Sequence of chain 1.B:
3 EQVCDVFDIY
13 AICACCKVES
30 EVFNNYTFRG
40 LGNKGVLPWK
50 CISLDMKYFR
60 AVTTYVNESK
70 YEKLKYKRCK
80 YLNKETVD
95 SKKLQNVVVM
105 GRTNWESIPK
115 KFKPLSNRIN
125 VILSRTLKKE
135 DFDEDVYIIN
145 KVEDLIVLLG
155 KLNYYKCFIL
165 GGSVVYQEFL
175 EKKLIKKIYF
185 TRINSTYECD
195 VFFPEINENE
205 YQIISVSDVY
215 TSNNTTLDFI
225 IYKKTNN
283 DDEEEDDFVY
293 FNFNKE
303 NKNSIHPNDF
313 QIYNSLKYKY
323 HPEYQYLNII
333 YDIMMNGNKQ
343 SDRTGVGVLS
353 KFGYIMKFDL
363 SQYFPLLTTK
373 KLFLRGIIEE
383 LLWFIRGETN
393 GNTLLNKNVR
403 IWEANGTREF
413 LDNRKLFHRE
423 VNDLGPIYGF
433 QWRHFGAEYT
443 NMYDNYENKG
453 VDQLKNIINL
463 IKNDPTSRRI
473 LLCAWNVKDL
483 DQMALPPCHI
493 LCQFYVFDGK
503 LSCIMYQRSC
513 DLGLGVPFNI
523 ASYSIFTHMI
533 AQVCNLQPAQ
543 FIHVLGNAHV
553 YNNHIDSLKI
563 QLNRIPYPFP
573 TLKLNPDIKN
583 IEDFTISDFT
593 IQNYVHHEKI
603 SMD

This protein binds this small molecule.
Small molecule (SMILES): Nc1nc(N)c(-c2cccc(Cl)c2)c(CCCOc2cccc(OCCCC(=O)O)c2)n1

Binding-site contacts:
Ligand atom CAK contacts residue NDP1 of chain 1.H at 3.3 Å.
Ligand atom NAH contacts residue ASP54 of chain 1.B at 2.9 Å (salt-bridge).
Ligand atom N1 contacts residue CYS15 of chain 1.B at 3.3 Å.
Ligand atom N1 contacts residue PHE58 of chain 1.B at 3.5 Å.
Ligand atom CAI contacts residue NDP1 of chain 1.H at 3.7 Å.
Ligand atom OBF contacts residue VAL45 of chain 1.B at 3.3 Å.
Ligand atom OBE contacts residue LEU46 of chain 1.B at 2.4 Å (h-bond).
Ligand atom C2 contacts residue ALA16 of chain 1.B at 3.8 Å (hydrophobic).
Ligand atom CAL contacts residue NDP1 of chain 1.H at 3.5 Å.
Ligand atom CAT contacts residue MET55 of chain 1.B at 3.7 Å (hydrophobic).
Ligand atom NAG contacts residue LEU164 of chain 1.B at 3.3 Å (h-bond).
Ligand atom NAH contacts residue THR185 of chain 1.B at 3.4 Å (h-bond).
Ligand atom CBD contacts residue LEU46 of chain 1.B at 3.6 Å (hydrophobic).
Ligand atom CAR contacts residue MET55 of chain 1.B at 3.5 Å (hydrophobic).
Ligand atom NAG contacts residue NDP1 of chain 1.H at 3.4 Å (h-bond).
Ligand atom C2 contacts residue PHE58 of chain 1.B at 3.7 Å (hydrophobic).
Ligand atom OBE contacts residue VAL45 of chain 1.B at 3.3 Å.
Ligand atom C6 contacts residue NDP1 of chain 1.H at 3.4 Å.
Ligand atom C6 contacts residue ILE14 of chain 1.B at 3.6 Å (hydrophobic).
Ligand atom C2 contacts residue ASP54 of chain 1.B at 3.6 Å.
Ligand atom NAH contacts residue CYS15 of chain 1.B at 3.2 Å (h-bond).
Ligand atom NAG contacts residue PHE58 of chain 1.B at 3.7 Å.
Ligand atom CBD contacts residue VAL45 of chain 1.B at 3.8 Å (hydrophobic).
Ligand atom N1 contacts residue ILE14 of chain 1.B at 3.5 Å (h-bond).
Ligand atom NAG contacts residue ILE14 of chain 1.B at 2.9 Å (h-bond).
Ligand atom C5 contacts residue NDP1 of chain 1.H at 3.6 Å.
Ligand atom CAM contacts residue ASN108 of chain 1.B at 3.4 Å.
Ligand atom CAU contacts residue MET55 of chain 1.B at 3.6 Å (hydrophobic).
Ligand atom CAO contacts residue PHE58 of chain 1.B at 3.6 Å (hydrophobic).
Ligand atom C4 contacts residue ASP54 of chain 1.B at 3.4 Å.
Ligand atom CAQ contacts residue ASP54 of chain 1.B at 3.4 Å.
Ligand atom OAS contacts residue MET55 of chain 1.B at 3.7 Å.
Ligand atom NAG contacts residue TYR170 of chain 1.B at 3.5 Å (h-bond).
Ligand atom NAH contacts residue ILE14 of chain 1.B at 3.7 Å.
Ligand atom C2 contacts residue CYS15 of chain 1.B at 3.6 Å (hydrophobic).
Ligand atom CAR contacts residue PHE58 of chain 1.B at 3.3 Å (hydrophobic).
Ligand atom CAW contacts residue ILE112 of chain 1.B at 3.8 Å (hydrophobic).
Ligand atom N3 contacts residue ASP54 of chain 1.B at 2.7 Å (salt-bridge).
Ligand atom C6 contacts residue PHE58 of chain 1.B at 3.6 Å (hydrophobic).
Ligand atom CAJ contacts residue ASP54 of chain 1.B at 3.3 Å.